Binding-site contacts:
Ligand atom CAG contacts residue ALA53 of chain 1.J at 3.5 Å (hydrophobic).
Ligand atom CAD contacts residue LEU24 of chain 1.I at 3.6 Å (hydrophobic).
Ligand atom NBH contacts residue TYR61 of chain 1.I at 3.6 Å.
Ligand atom CBL contacts residue TYR61 of chain 1.I at 3.6 Å (hydrophobic).
Ligand atom CAC contacts residue LEU24 of chain 1.I at 3.7 Å (hydrophobic).
Ligand atom CBK contacts residue TYR61 of chain 1.I at 3.4 Å (hydrophobic).
Ligand atom CBI contacts residue TYR61 of chain 1.I at 3.7 Å (hydrophobic).
Ligand atom CAA contacts residue ALA53 of chain 1.J at 3.4 Å (hydrophobic).
Ligand atom CAW contacts residue TYR63 of chain 1.I at 3.7 Å (hydrophobic).
Ligand atom CAD contacts residue PHE50 of chain 1.J at 3.8 Å (hydrophobic).
Ligand atom CAC contacts residue PHE50 of chain 1.J at 3.8 Å (hydrophobic).
Ligand atom CAA contacts residue ASP27 of chain 1.I at 3.3 Å.
Ligand atom CAY contacts residue ILE91 of chain 1.I at 3.8 Å (hydrophobic).
Ligand atom CAW contacts residue MET31 of chain 1.I at 3.9 Å (hydrophobic).
Ligand atom CAB contacts residue ARG23 of chain 1.I at 3.6 Å.
Ligand atom CAQ contacts residue ILE91 of chain 1.I at 3.7 Å (hydrophobic).
Ligand atom CAT contacts residue ILE93 of chain 1.I at 3.4 Å (hydrophobic).
Ligand atom CAR contacts residue HIS83 of chain 1.J at 3.6 Å.
Ligand atom CAU contacts residue ILE93 of chain 1.I at 3.6 Å (hydrophobic).
Ligand atom C contacts residue TYR61 of chain 1.I at 3.7 Å (hydrophobic).
Ligand atom CAX contacts residue ILE29 of chain 1.I at 3.8 Å (hydrophobic).
Ligand atom CBM contacts residue TYR61 of chain 1.I at 3.7 Å (hydrophobic).
Ligand atom CAV contacts residue TYR63 of chain 1.I at 3.9 Å (hydrophobic).
Ligand atom NBC contacts residue ASP27 of chain 1.I at 3.9 Å.
Ligand atom CAE contacts residue ILE29 of chain 1.I at 3.7 Å (hydrophobic).
Ligand atom CAF contacts residue ASP27 of chain 1.I at 3.7 Å.
Ligand atom CBM contacts residue ILE29 of chain 1.I at 3.9 Å (hydrophobic).
Ligand atom CAW contacts residue LEU49 of chain 1.J at 3.8 Å (hydrophobic).
Ligand atom CAW contacts residue ILE29 of chain 1.I at 3.9 Å (hydrophobic).
Ligand atom CAZ contacts residue TYR61 of chain 1.I at 3.9 Å (hydrophobic).
Ligand atom CAE contacts residue LEU49 of chain 1.J at 3.8 Å (hydrophobic).
Ligand atom N contacts residue TYR61 of chain 1.I at 3.8 Å.
Ligand atom OBD contacts residue LEU49 of chain 1.J at 3.5 Å.
Ligand atom CAG contacts residue ASP27 of chain 1.I at 3.6 Å.
Ligand atom CBE contacts residue ILE29 of chain 1.I at 3.8 Å (hydrophobic).
Ligand atom OBA contacts residue TYR61 of chain 1.I at 3.1 Å (h-bond).
Ligand atom CAF contacts residue ALA53 of chain 1.J at 3.4 Å (hydrophobic).
Ligand atom NBN contacts residue ILE29 of chain 1.I at 3.6 Å.
Ligand atom CAV contacts residue LEU49 of chain 1.J at 3.7 Å (hydrophobic).
Ligand atom CBI contacts residue ILE29 of chain 1.I at 3.8 Å (hydrophobic).

Sequence of chain 1.J:
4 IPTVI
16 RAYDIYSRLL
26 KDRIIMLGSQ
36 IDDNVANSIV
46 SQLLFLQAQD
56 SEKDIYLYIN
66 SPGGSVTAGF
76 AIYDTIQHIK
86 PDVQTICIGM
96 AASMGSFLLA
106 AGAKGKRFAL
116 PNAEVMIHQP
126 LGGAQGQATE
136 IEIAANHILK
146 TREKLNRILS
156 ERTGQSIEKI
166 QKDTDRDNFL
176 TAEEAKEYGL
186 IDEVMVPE

The small molecule below binds the protein below.
Small molecule (SMILES): O=C1[C@H](Cc2ccc(O)cc2)N2C(=O)CCN(C(=O)NCc3ccccc3)[C@H]2CN1Cc1cccc2ccccc12

Sequence of chain 1.I:
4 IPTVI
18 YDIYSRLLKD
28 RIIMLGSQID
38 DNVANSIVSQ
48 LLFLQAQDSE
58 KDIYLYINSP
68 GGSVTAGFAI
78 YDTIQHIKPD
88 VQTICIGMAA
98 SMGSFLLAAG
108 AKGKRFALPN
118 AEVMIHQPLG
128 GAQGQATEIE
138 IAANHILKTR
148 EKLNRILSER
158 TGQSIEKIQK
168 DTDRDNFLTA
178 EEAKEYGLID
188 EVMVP